Binding-site contacts:
Ligand atom O3 contacts residue ASN255 of chain 1.A at 3.1 Å (h-bond).
Ligand atom C5 contacts residue OXY1 of chain 1.D at 2.6 Å.
Ligand atom O13 contacts residue ILE55 of chain 3.A at 3.4 Å.
Ligand atom N1 contacts residue GLN229 of chain 1.A at 3.0 Å (h-bond).
Ligand atom O11 contacts residue URC1 of chain 1.E at 0.1 Å (h-bond).
Ligand atom O24 contacts residue ASP59 of chain 3.A at 2.9 Å (salt-bridge).
Ligand atom O24 contacts residue URC1 of chain 1.E at 0.1 Å (h-bond).
Ligand atom O11 contacts residue SER227 of chain 1.A at 3.4 Å.
Ligand atom C8 contacts residue THR58 of chain 3.A at 3.2 Å.
Ligand atom O3 contacts residue THR58 of chain 3.A at 2.7 Å (h-bond).
Ligand atom N7 contacts residue THR58 of chain 3.A at 2.7 Å (h-bond).
Ligand atom N1 contacts residue PHE160 of chain 1.A at 3.4 Å.
Ligand atom O24 contacts residue LEU171 of chain 1.A at 3.4 Å.
Ligand atom O3 contacts residue URC1 of chain 1.E at 3.0 Å.
Ligand atom C8 contacts residue URC1 of chain 1.E at 0.1 Å.
Ligand atom N7 contacts residue URC1 of chain 1.E at 0.4 Å (h-bond).
Ligand atom O11 contacts residue VAL228 of chain 1.A at 2.9 Å (h-bond).
Ligand atom O13 contacts residue GLN229 of chain 1.A at 2.9 Å (h-bond).
Ligand atom N3 contacts residue ASN255 of chain 1.A at 3.2 Å (h-bond).
Ligand atom C2 contacts residue URC1 of chain 1.E at 0.1 Å.
Ligand atom C6 contacts residue URC1 of chain 1.E at 0.1 Å.
Ligand atom C4 contacts residue URC1 of chain 1.E at 0.3 Å.
Ligand atom O3 contacts residue OXY1 of chain 1.D at 0.4 Å (h-bond).
Ligand atom N3 contacts residue ARG177 of chain 1.A at 3.0 Å (salt-bridge).
Ligand atom C8 contacts residue OXY1 of chain 1.D at 3.3 Å.
Ligand atom N9 contacts residue PHE160 of chain 1.A at 3.5 Å.
Ligand atom O2 contacts residue URC1 of chain 1.E at 2.1 Å.
Ligand atom N1 contacts residue URC1 of chain 1.E at 0.1 Å (h-bond).
Ligand atom N7 contacts residue OXY1 of chain 1.D at 3.2 Å (h-bond).
Ligand atom N9 contacts residue URC1 of chain 1.E at 0.1 Å (h-bond).
Ligand atom C5 contacts residue URC1 of chain 1.E at 0.6 Å.
Ligand atom O2 contacts residue THR58 of chain 3.A at 3.2 Å (h-bond).
Ligand atom C4 contacts residue OXY1 of chain 1.D at 3.1 Å.
Ligand atom N9 contacts residue OXY1 of chain 1.D at 3.3 Å (h-bond).
Ligand atom O13 contacts residue URC1 of chain 1.E at 0.1 Å (h-bond).
Ligand atom C6 contacts residue OXY1 of chain 1.D at 3.4 Å.
Ligand atom O24 contacts residue THR58 of chain 3.A at 3.3 Å (h-bond).
Ligand atom O2 contacts residue OXY1 of chain 1.D at 1.2 Å (h-bond).
Ligand atom O11 contacts residue ARG177 of chain 1.A at 2.9 Å (salt-bridge).
Ligand atom N3 contacts residue URC1 of chain 1.E at 0.1 Å (h-bond).

Sequence of chain 3.A:
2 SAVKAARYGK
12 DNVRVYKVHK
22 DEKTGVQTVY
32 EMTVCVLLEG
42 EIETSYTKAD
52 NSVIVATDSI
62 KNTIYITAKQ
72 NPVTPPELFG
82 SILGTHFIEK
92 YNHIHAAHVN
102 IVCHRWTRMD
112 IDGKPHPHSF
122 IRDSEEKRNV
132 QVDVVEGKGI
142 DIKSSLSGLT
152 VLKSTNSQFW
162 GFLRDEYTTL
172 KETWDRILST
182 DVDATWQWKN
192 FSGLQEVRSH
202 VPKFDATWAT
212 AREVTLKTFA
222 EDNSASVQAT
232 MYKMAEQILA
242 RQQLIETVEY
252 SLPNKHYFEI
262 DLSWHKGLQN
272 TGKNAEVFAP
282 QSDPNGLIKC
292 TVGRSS

Sequence of chain 1.A:
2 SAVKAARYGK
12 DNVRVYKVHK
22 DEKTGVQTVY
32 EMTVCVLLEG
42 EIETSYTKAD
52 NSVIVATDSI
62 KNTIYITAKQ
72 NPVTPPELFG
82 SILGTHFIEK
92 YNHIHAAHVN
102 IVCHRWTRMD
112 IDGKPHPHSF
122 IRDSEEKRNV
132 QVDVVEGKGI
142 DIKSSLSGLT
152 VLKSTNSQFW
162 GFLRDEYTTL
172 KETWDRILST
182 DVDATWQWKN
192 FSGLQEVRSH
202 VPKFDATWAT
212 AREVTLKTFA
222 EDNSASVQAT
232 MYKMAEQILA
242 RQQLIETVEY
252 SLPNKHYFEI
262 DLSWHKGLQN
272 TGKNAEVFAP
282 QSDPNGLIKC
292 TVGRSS

A protein and the small-molecule ligand that binds it are described below.
Small molecule (SMILES): O=C1N=C2NC(=O)NC(=O)[C@]2(OO)N1